Sequence of chain 1.A:
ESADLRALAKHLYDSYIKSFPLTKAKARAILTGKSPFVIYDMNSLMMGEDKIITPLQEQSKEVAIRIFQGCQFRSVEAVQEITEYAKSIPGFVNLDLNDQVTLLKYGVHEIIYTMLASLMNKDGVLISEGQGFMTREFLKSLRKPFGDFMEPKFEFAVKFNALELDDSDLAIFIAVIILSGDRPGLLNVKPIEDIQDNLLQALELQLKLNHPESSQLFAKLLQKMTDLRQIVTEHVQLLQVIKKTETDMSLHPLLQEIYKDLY

The small molecule below binds the protein below.
Small molecule (SMILES): O=C(O)c1c(Sc2ccccc2)c2cc(Cl)ccc2n1Cc1ccc(Cl)cc1

Binding-site contacts:
Ligand atom CAS contacts residue SER141 of chain 1.A at 3.5 Å.
Ligand atom CAJ contacts residue LRG1 of chain 1.C at 3.6 Å.
Ligand atom CAH contacts residue ILE80 of chain 1.A at 4.0 Å (hydrophobic).
Ligand atom CAM contacts residue LEU132 of chain 1.A at 3.5 Å (hydrophobic).
Ligand atom CLAD contacts residue LEU152 of chain 1.A at 3.5 Å.
Ligand atom CAQ contacts residue ILE140 of chain 1.A at 3.7 Å (hydrophobic).
Ligand atom CAG contacts residue MET147 of chain 1.A at 3.6 Å (hydrophobic).
Ligand atom CLAD contacts residue MET163 of chain 1.A at 3.8 Å.
Ligand atom CAQ contacts residue LEU139 of chain 1.A at 3.5 Å (hydrophobic).
Ligand atom OAB contacts residue ARG87 of chain 1.A at 3.0 Å (salt-bridge).
Ligand atom SAR contacts residue CYS84 of chain 1.A at 3.5 Å (h-bond).
Ligand atom CAO contacts residue LRG1 of chain 1.D at 3.7 Å.
Ligand atom CAU contacts residue LRG1 of chain 1.D at 3.8 Å.
Ligand atom CAT contacts residue LRG1 of chain 1.C at 4.0 Å.
Ligand atom CAL contacts residue LRG1 of chain 1.D at 3.5 Å.
Ligand atom CAE contacts residue MET147 of chain 1.A at 3.8 Å (hydrophobic).
Ligand atom CAK contacts residue LRG1 of chain 1.D at 3.5 Å.
Ligand atom SAR contacts residue GLY83 of chain 1.A at 3.7 Å.
Ligand atom CAZ contacts residue CYS84 of chain 1.A at 3.8 Å (hydrophobic).
Ligand atom CAE contacts residue ILE61 of chain 1.A at 4.0 Å (hydrophobic).
Ligand atom CAP contacts residue ILE80 of chain 1.A at 4.0 Å (hydrophobic).
Ligand atom CAN contacts residue LRG1 of chain 1.D at 3.9 Å.
Ligand atom NBB contacts residue ILE140 of chain 1.A at 3.5 Å.
Ligand atom CAO contacts residue ILE140 of chain 1.A at 3.9 Å (hydrophobic).
Ligand atom CAT contacts residue ARG87 of chain 1.A at 3.7 Å.
Ligand atom CLAD contacts residue PHE81 of chain 1.A at 3.6 Å.
Ligand atom CAY contacts residue ILE140 of chain 1.A at 3.9 Å (hydrophobic).
Ligand atom CAS contacts residue ARG87 of chain 1.A at 3.2 Å.
Ligand atom OAB contacts residue SER141 of chain 1.A at 2.3 Å (h-bond).
Ligand atom OAA contacts residue ARG87 of chain 1.A at 2.6 Å (salt-bridge).
Ligand atom CLAC contacts residue LRG1 of chain 1.C at 3.0 Å.
Ligand atom CAG contacts residue ILE140 of chain 1.A at 3.5 Å (hydrophobic).
Ligand atom CLAC contacts residue ARG87 of chain 1.A at 3.6 Å.
Ligand atom CBA contacts residue ILE140 of chain 1.A at 3.6 Å (hydrophobic).
Ligand atom OAB contacts residue ILE140 of chain 1.A at 3.3 Å.
Ligand atom CAM contacts residue LRG1 of chain 1.C at 3.8 Å.
Ligand atom CAP contacts residue CYS84 of chain 1.A at 3.6 Å (hydrophobic).
Ligand atom CAK contacts residue ARG87 of chain 1.A at 3.5 Å.
Ligand atom CAI contacts residue ILE140 of chain 1.A at 4.0 Å (hydrophobic).
Ligand atom CLAD contacts residue ILE80 of chain 1.A at 3.8 Å.